The protein below binds the small molecule below.
Small molecule (SMILES): CC(=O)N[C@H]1[C@H](O[C@H]2[C@H](O)[C@@H](NC(C)=O)CO[C@@H]2CO)O[C@H](CO)[C@@H](O[C@@H]2O[C@H](CO[C@H]3O[C@H](CO)[C@@H](O)[C@H](O)[C@@H]3O)[C@@H](O)[C@H](O[C@H]3O[C@H](CO)[C@@H](O)[C@H](O)[C@@H]3O)[C@@H]2O)[C@@H]1O

Sequence of chain 1.D:
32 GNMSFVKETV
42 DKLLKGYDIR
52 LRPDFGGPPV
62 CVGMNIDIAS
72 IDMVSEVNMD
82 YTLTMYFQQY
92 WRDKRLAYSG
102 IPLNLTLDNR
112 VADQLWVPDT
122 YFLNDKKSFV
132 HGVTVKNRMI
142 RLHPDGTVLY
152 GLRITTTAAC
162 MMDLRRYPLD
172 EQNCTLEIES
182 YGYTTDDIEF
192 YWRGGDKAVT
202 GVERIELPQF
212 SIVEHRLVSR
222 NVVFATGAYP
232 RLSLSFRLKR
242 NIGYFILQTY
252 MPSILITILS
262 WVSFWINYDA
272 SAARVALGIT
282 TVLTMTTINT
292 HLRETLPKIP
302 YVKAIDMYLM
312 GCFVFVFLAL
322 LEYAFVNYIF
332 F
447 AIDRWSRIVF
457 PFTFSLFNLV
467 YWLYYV

Sequence of chain 1.H:
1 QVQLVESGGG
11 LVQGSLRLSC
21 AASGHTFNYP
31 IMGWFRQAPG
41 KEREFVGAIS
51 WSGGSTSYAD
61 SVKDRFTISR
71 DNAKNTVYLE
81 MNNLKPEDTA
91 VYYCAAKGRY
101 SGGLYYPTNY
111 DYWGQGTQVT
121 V

Binding-site contacts:
Ligand atom C2 contacts residue VAL219 of chain 1.D at 4.0 Å (hydrophobic).
Ligand atom C7 contacts residue ASP111 of chain 1.H at 4.0 Å.
Ligand atom O3 contacts residue ARG221 of chain 1.D at 3.5 Å (salt-bridge).
Ligand atom C8 contacts residue ASN174 of chain 1.D at 4.0 Å.
Ligand atom O5 contacts residue ASN174 of chain 1.D at 2.4 Å (h-bond).
Ligand atom C7 contacts residue ARG221 of chain 1.D at 3.6 Å.
Ligand atom O7 contacts residue ARG217 of chain 1.D at 3.1 Å (salt-bridge).
Ligand atom O6 contacts residue TYR29 of chain 1.H at 2.8 Å (h-bond).
Ligand atom C2 contacts residue SER236 of chain 1.D at 3.9 Å.
Ligand atom N2 contacts residue SER236 of chain 1.D at 3.1 Å (h-bond).
Ligand atom C8 contacts residue SER236 of chain 1.D at 3.9 Å.
Ligand atom C8 contacts residue ARG238 of chain 1.D at 3.3 Å.
Ligand atom C5 contacts residue ASN174 of chain 1.D at 3.7 Å.
Ligand atom C1 contacts residue ASN174 of chain 1.D at 1.4 Å.
Ligand atom C7 contacts residue ARG217 of chain 1.D at 3.8 Å.
Ligand atom O6 contacts residue ARG217 of chain 1.D at 3.2 Å (salt-bridge).
Ligand atom O7 contacts residue ASN174 of chain 1.D at 4.0 Å.
Ligand atom C8 contacts residue ASP111 of chain 1.H at 3.5 Å.
Ligand atom N2 contacts residue ASN174 of chain 1.D at 2.9 Å (h-bond).
Ligand atom O5 contacts residue ASN28 of chain 1.H at 4.0 Å.
Ligand atom C8 contacts residue ARG221 of chain 1.D at 3.5 Å.
Ligand atom C6 contacts residue SER220 of chain 1.D at 3.6 Å.
Ligand atom C3 contacts residue ASN174 of chain 1.D at 3.8 Å.
Ligand atom C8 contacts residue SER101 of chain 1.H at 3.6 Å.
Ligand atom C7 contacts residue SER236 of chain 1.D at 3.9 Å.
Ligand atom O3 contacts residue ARG217 of chain 1.D at 3.5 Å (salt-bridge).
Ligand atom O7 contacts residue ARG238 of chain 1.D at 3.8 Å.
Ligand atom C2 contacts residue ASN174 of chain 1.D at 2.5 Å.
Ligand atom C7 contacts residue ASN174 of chain 1.D at 3.6 Å.
Ligand atom O3 contacts residue SER236 of chain 1.D at 3.8 Å.
Ligand atom N2 contacts residue ARG221 of chain 1.D at 3.8 Å.
Ligand atom O7 contacts residue ARG221 of chain 1.D at 4.0 Å.
Ligand atom O5 contacts residue VAL219 of chain 1.D at 3.5 Å.
Ligand atom O6 contacts residue ASN28 of chain 1.H at 3.8 Å.
Ligand atom N2 contacts residue ASP111 of chain 1.H at 3.5 Å (salt-bridge).
Ligand atom C8 contacts residue ARG217 of chain 1.D at 3.9 Å.
Ligand atom C6 contacts residue TYR29 of chain 1.H at 3.9 Å (hydrophobic).
Ligand atom C3 contacts residue SER236 of chain 1.D at 3.6 Å.
Ligand atom O2 contacts residue THR108 of chain 1.H at 3.8 Å.
Ligand atom N2 contacts residue TYR29 of chain 1.H at 3.9 Å.